The protein below binds the small molecule below.
Small molecule (SMILES): O=C(O)c1cccc2cc(O)ccc12

Sequence of chain 2.A:
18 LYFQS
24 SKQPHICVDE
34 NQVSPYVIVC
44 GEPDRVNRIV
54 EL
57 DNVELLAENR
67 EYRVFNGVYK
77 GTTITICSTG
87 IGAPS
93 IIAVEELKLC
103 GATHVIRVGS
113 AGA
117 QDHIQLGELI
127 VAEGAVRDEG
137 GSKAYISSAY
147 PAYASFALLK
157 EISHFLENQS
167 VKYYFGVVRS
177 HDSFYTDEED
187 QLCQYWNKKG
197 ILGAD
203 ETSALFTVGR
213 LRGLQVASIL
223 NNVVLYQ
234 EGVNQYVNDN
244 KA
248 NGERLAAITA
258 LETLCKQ

Binding-site contacts:
Ligand atom C3 contacts residue ARG251 of chain 2.A at 3.9 Å.
Ligand atom C2 contacts residue ARG251 of chain 2.A at 3.7 Å.
Ligand atom O20 contacts residue GLU54 of chain 2.A at 3.8 Å.
Ligand atom C4 contacts residue LEU55 of chain 2.A at 3.7 Å (hydrophobic).
Ligand atom C1 contacts residue ARG251 of chain 2.A at 3.7 Å.
Ligand atom C5 contacts residue LEU55 of chain 2.A at 3.8 Å (hydrophobic).
Ligand atom C8 contacts residue MSE247 of chain 2.A at 3.8 Å.
Ligand atom C1 contacts residue MSE247 of chain 2.A at 4.3 Å.
Ligand atom O21 contacts residue LEU55 of chain 2.A at 4.1 Å.
Ligand atom C2 contacts residue MSE247 of chain 2.A at 4.1 Å.
Ligand atom C3 contacts residue ARG51 of chain 2.A at 3.8 Å.
Ligand atom C8 contacts residue ARG251 of chain 2.A at 4.0 Å.
Ligand atom O20 contacts residue ARG251 of chain 2.A at 4.1 Å.
Ligand atom C4 contacts residue ARG51 of chain 2.A at 3.0 Å.
Ligand atom O2 contacts residue GLU250 of chain 2.A at 2.8 Å (salt-bridge).
Ligand atom C4 contacts residue ARG251 of chain 2.A at 4.4 Å.
Ligand atom C5 contacts residue ARG51 of chain 2.A at 3.5 Å.
Ligand atom C6 contacts residue ARG251 of chain 2.A at 3.2 Å.
Ligand atom C4 contacts residue ILE52 of chain 2.A at 4.1 Å (hydrophobic).
Ligand atom O2 contacts residue ARG51 of chain 2.A at 3.8 Å.
Ligand atom C3 contacts residue GLU250 of chain 2.A at 3.5 Å.
Ligand atom O2 contacts residue ALA254 of chain 2.A at 4.3 Å.
Ligand atom C9 contacts residue ARG251 of chain 2.A at 3.7 Å.
Ligand atom C2 contacts residue GLU250 of chain 2.A at 3.4 Å.
Ligand atom C5 contacts residue ARG251 of chain 2.A at 4.0 Å.
Ligand atom O2 contacts residue ILE52 of chain 2.A at 4.0 Å.
Ligand atom C10 contacts residue ARG251 of chain 2.A at 3.8 Å.
Ligand atom C11 contacts residue LEU55 of chain 2.A at 4.5 Å (hydrophobic).
Ligand atom O2 contacts residue ARG251 of chain 2.A at 4.2 Å.
Ligand atom C2 contacts residue ARG51 of chain 2.A at 4.3 Å.
Ligand atom O21 contacts residue ARG251 of chain 2.A at 2.2 Å (salt-bridge).
Ligand atom C11 contacts residue ARG251 of chain 2.A at 3.0 Å.